Binding-site contacts:
Ligand atom N4P contacts residue ALA233 of chain 1.A at 3.1 Å (h-bond).
Ligand atom N1A contacts residue ILE235 of chain 1.A at 3.0 Å (h-bond).
Ligand atom C2A contacts residue LEU237 of chain 1.A at 3.4 Å (hydrophobic).
Ligand atom C5' contacts residue HIS222 of chain 1.A at 3.3 Å.
Ligand atom CAJ contacts residue GLU189 of chain 1.A at 3.4 Å.
Ligand atom OAK contacts residue ILE325 of chain 1.A at 3.4 Å (h-bond).
Ligand atom OAD contacts residue GLY234 of chain 1.A at 3.4 Å.
Ligand atom N1A contacts residue ASN236 of chain 1.A at 3.1 Å.
Ligand atom OAL contacts residue GLU189 of chain 1.A at 2.5 Å (salt-bridge).
Ligand atom O2A contacts residue ARG224 of chain 1.A at 3.5 Å.
Ligand atom C13 contacts residue PHE292 of chain 1.A at 3.5 Å (hydrophobic).
Ligand atom C12 contacts residue TYR225 of chain 1.A at 3.1 Å (hydrophobic).
Ligand atom OAK contacts residue LEU251 of chain 1.A at 3.5 Å.
Ligand atom N6A contacts residue ALA233 of chain 1.A at 2.8 Å (h-bond).
Ligand atom CAG contacts residue ILE325 of chain 1.A at 3.4 Å (hydrophobic).
Ligand atom CAI contacts residue ARG254 of chain 1.A at 3.2 Å.
Ligand atom O2A contacts residue HIS222 of chain 1.A at 3.3 Å.
Ligand atom C6P contacts residue ALA233 of chain 1.A at 3.2 Å (hydrophobic).
Ligand atom O7A contacts residue LYS238 of chain 1.A at 2.5 Å (salt-bridge).
Ligand atom OAD contacts residue ILE235 of chain 1.A at 2.7 Å (h-bond).
Ligand atom O3' contacts residue LYS238 of chain 1.A at 3.5 Å (salt-bridge).
Ligand atom CAF contacts residue CYS319 of chain 1.A at 3.5 Å (hydrophobic).
Ligand atom SAA contacts residue CYS319 of chain 1.A at 2.8 Å (h-bond).
Ligand atom N6A contacts residue ILE235 of chain 1.A at 2.5 Å (h-bond).
Ligand atom C6A contacts residue ILE235 of chain 1.A at 3.2 Å (hydrophobic).
Ligand atom CAB contacts residue ILE235 of chain 1.A at 3.5 Å (hydrophobic).
Ligand atom N7A contacts residue ALA233 of chain 1.A at 3.3 Å.
Ligand atom OAL contacts residue ARG254 of chain 1.A at 2.8 Å.
Ligand atom CAE contacts residue GLU189 of chain 1.A at 3.4 Å.
Ligand atom CAC contacts residue CYS319 of chain 1.A at 2.5 Å (hydrophobic).
Ligand atom CAB contacts residue CYS319 of chain 1.A at 2.9 Å (hydrophobic).
Ligand atom OAK contacts residue GLN416 of chain 1.A at 3.3 Å (h-bond).
Ligand atom C13 contacts residue TYR314 of chain 1.A at 3.1 Å (hydrophobic).
Ligand atom OAD contacts residue GLY296 of chain 1.A at 2.9 Å (h-bond).
Ligand atom OAK contacts residue GLY327 of chain 1.A at 3.1 Å (h-bond).
Ligand atom O5A contacts residue TYR225 of chain 1.A at 2.6 Å (h-bond).
Ligand atom O8A contacts residue HIS222 of chain 1.A at 3.3 Å (h-bond).
Ligand atom OAD contacts residue GLY295 of chain 1.A at 3.4 Å.
Ligand atom N1A contacts residue LEU237 of chain 1.A at 2.9 Å (h-bond).
Ligand atom O5P contacts residue LEU237 of chain 1.A at 3.5 Å.

Sequence of chain 1.A:
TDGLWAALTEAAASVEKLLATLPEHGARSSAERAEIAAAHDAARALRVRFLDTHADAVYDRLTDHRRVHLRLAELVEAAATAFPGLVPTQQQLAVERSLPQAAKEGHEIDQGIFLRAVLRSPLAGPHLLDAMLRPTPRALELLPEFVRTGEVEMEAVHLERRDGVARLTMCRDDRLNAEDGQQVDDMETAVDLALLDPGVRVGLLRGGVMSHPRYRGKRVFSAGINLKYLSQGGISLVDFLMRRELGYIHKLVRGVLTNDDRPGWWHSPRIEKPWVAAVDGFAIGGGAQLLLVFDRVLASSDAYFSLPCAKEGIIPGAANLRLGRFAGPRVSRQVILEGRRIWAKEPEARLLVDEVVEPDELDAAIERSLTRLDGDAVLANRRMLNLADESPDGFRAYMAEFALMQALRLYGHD

The small molecule below binds the protein below.
Small molecule (SMILES): CC(C)(COP(=O)(O)OP(=O)(O)OC[C@H]1O[C@@H](n2cnc3c(N)ncnc32)[C@H](O)[C@@H]1OP(=O)(O)O)[C@@H](O)C(=O)NCCC(=O)NCCS/C(O)=C/c1cc(O)cc(O)c1